Sequence of chain 1.C:
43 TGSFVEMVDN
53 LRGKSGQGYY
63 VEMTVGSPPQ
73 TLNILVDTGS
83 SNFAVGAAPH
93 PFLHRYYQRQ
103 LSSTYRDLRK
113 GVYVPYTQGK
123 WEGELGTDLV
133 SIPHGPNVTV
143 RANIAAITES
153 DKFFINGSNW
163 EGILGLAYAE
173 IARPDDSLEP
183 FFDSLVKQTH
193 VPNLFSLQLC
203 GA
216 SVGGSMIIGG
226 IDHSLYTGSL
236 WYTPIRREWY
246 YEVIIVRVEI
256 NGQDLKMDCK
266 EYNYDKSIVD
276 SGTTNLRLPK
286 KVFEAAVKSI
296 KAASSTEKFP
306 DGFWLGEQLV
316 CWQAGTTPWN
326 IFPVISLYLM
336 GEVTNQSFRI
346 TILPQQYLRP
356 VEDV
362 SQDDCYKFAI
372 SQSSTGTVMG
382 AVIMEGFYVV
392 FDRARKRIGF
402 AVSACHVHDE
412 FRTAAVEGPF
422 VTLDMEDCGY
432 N

Binding-site contacts:
Ligand atom O10 contacts residue ILE157 of chain 1.C at 3.4 Å.
Ligand atom F16 contacts residue PHE155 of chain 1.C at 3.4 Å.
Ligand atom C20 contacts residue TYR118 of chain 1.C at 3.2 Å (hydrophobic).
Ligand atom N23 contacts residue ASP275 of chain 1.C at 3.0 Å (salt-bridge).
Ligand atom N23 contacts residue GLY277 of chain 1.C at 3.8 Å.
Ligand atom F16 contacts residue TYR118 of chain 1.C at 3.2 Å.
Ligand atom C29 contacts residue TYR118 of chain 1.C at 3.5 Å (hydrophobic).
Ligand atom C13 contacts residue GLY277 of chain 1.C at 3.5 Å.
Ligand atom C6 contacts residue GLY277 of chain 1.C at 3.7 Å.
Ligand atom C3 contacts residue GLY60 of chain 1.C at 3.5 Å.
Ligand atom C12 contacts residue LEU77 of chain 1.C at 3.8 Å (hydrophobic).
Ligand atom N1 contacts residue ALA382 of chain 1.C at 3.2 Å.
Ligand atom C12 contacts residue GLY277 of chain 1.C at 3.8 Å.
Ligand atom C5 contacts residue GLY60 of chain 1.C at 3.6 Å.
Ligand atom N11 contacts residue GLY277 of chain 1.C at 3.0 Å (h-bond).
Ligand atom C15 contacts residue ILE165 of chain 1.C at 3.8 Å (hydrophobic).
Ligand atom C4 contacts residue GLN59 of chain 1.C at 3.5 Å.
Ligand atom C4 contacts residue GLY58 of chain 1.C at 3.9 Å.
Ligand atom C8 contacts residue GLY60 of chain 1.C at 3.7 Å.
Ligand atom N23 contacts residue ASP79 of chain 1.C at 3.0 Å (salt-bridge).
Ligand atom N7 contacts residue GLY277 of chain 1.C at 3.0 Å (h-bond).
Ligand atom C4 contacts residue GLY60 of chain 1.C at 3.2 Å.
Ligand atom C19 contacts residue ASP79 of chain 1.C at 3.7 Å.
Ligand atom C20 contacts residue ASP79 of chain 1.C at 3.6 Å.
Ligand atom N23 contacts residue GLY81 of chain 1.C at 3.7 Å.
Ligand atom N21 contacts residue ASP79 of chain 1.C at 2.8 Å (salt-bridge).
Ligand atom C2 contacts residue THR279 of chain 1.C at 3.3 Å.
Ligand atom C5 contacts residue THR279 of chain 1.C at 3.9 Å.
Ligand atom C20 contacts residue ILE165 of chain 1.C at 3.6 Å (hydrophobic).
Ligand atom C22 contacts residue ASP79 of chain 1.C at 3.5 Å.
Ligand atom C4 contacts residue THR279 of chain 1.C at 3.0 Å.
Ligand atom N11 contacts residue LEU77 of chain 1.C at 3.7 Å.
Ligand atom N1 contacts residue THR279 of chain 1.C at 3.8 Å.
Ligand atom C9 contacts residue GLY277 of chain 1.C at 3.9 Å.
Ligand atom N1 contacts residue TYR61 of chain 1.C at 3.9 Å.
Ligand atom C5 contacts residue GLN59 of chain 1.C at 3.5 Å.
Ligand atom C3 contacts residue THR279 of chain 1.C at 3.3 Å.
Ligand atom C8 contacts residue GLY277 of chain 1.C at 3.6 Å.
Ligand atom C8 contacts residue SER276 of chain 1.C at 3.5 Å.
Ligand atom C25 contacts residue THR278 of chain 1.C at 3.5 Å.

A small-molecule ligand and the protein it binds are described below.
Small molecule (SMILES): C[C@@]1(c2cc(NC(=O)c3ccc(C#N)cn3)ccc2F)Cn2cccc2C(N)=N1